Binding-site contacts:
Ligand atom O6 contacts residue GLC1 of chain 3.H at 3.2 Å (h-bond).
Ligand atom O6 contacts residue GLC1 of chain 2.H at 3.2 Å (h-bond).
Ligand atom C4 contacts residue THR238 of chain 1.C at 4.0 Å.
Ligand atom C4 contacts residue ALA240 of chain 1.C at 4.3 Å (hydrophobic).
Ligand atom O4 contacts residue ALA240 of chain 1.C at 4.0 Å.
Ligand atom O6 contacts residue GLU239 of chain 1.C at 3.7 Å.
Ligand atom C6 contacts residue ALA240 of chain 1.C at 3.6 Å (hydrophobic).
Ligand atom O4 contacts residue GLU239 of chain 1.C at 4.2 Å.
Ligand atom C2 contacts residue THR238 of chain 1.C at 4.1 Å.
Ligand atom O5 contacts residue THR238 of chain 1.C at 4.1 Å.
Ligand atom C6 contacts residue GLC1 of chain 3.H at 4.4 Å.
Ligand atom C6 contacts residue GLU239 of chain 1.C at 3.3 Å.
Ligand atom O4 contacts residue THR238 of chain 1.C at 2.6 Å (h-bond).

Sequence of chain 1.C:
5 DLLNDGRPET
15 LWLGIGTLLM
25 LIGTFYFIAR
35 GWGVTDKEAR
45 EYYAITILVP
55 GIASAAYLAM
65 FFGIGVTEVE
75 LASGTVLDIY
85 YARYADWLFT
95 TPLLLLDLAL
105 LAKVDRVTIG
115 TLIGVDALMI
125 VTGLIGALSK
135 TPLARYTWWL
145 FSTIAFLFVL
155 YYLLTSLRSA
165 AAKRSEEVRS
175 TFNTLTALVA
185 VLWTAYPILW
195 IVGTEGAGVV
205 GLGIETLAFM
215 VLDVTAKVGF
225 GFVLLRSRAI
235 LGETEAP

The protein below binds the small molecule below.
Small molecule (SMILES): OC[C@H]1O[C@@H](OC[C@H]2O[C@H](O[C@H]3CO[C@H](CO)[C@@H](O)[C@@H]3O)[C@@H](O)[C@@H](O)[C@@H]2O)[C@H](O)[C@@H](O)[C@H]1O